Sequence of chain 1.B:
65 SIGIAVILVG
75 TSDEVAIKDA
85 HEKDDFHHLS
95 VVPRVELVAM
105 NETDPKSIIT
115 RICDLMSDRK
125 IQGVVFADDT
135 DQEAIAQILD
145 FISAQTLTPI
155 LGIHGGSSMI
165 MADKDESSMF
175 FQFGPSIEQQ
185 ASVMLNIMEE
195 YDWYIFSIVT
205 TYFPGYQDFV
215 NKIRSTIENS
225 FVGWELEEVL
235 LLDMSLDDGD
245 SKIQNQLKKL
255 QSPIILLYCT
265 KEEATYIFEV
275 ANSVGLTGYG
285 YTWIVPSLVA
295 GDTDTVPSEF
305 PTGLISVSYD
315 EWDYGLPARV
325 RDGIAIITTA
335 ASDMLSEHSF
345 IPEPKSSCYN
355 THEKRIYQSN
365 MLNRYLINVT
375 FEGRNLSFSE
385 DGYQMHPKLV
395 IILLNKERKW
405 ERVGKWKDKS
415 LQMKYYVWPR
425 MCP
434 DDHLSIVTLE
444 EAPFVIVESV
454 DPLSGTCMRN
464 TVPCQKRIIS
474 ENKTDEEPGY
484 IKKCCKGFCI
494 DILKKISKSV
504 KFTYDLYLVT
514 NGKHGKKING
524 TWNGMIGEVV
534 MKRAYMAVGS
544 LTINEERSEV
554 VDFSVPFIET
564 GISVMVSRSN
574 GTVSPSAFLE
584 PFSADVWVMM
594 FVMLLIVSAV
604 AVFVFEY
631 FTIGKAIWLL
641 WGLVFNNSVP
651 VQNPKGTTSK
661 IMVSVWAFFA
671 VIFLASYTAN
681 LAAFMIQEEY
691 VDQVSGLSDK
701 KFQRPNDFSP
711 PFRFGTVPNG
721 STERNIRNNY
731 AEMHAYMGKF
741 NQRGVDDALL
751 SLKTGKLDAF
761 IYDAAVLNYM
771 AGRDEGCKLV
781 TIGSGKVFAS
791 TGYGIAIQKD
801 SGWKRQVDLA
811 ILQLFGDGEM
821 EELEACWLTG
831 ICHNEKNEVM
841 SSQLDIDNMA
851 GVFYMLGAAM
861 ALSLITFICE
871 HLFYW

This protein binds this small molecule.
Small molecule (SMILES): CC(=O)N[C@H]1[C@H](O[C@H]2[C@H](O)[C@@H](NC(C)=O)CO[C@@H]2CO)O[C@H](CO)[C@@H](O)[C@@H]1O

Binding-site contacts:
Ligand atom C5 contacts residue HIS390 of chain 1.B at 4.0 Å.
Ligand atom C1 contacts residue ASN379 of chain 1.B at 1.4 Å.
Ligand atom C8 contacts residue NAG1 of chain 1.L at 3.2 Å.
Ligand atom C4 contacts residue ASN379 of chain 1.B at 4.2 Å.
Ligand atom N2 contacts residue ASN379 of chain 1.B at 2.9 Å (h-bond).
Ligand atom C1 contacts residue HIS390 of chain 1.B at 3.8 Å.
Ligand atom O6 contacts residue HIS390 of chain 1.B at 3.4 Å (h-bond).
Ligand atom C7 contacts residue ASN379 of chain 1.B at 3.1 Å.
Ligand atom C3 contacts residue ASN379 of chain 1.B at 3.8 Å.
Ligand atom C5 contacts residue ASN379 of chain 1.B at 3.7 Å.
Ligand atom C7 contacts residue NAG1 of chain 1.L at 4.2 Å.
Ligand atom N2 contacts residue ASN372 of chain 1.B at 4.2 Å.
Ligand atom C8 contacts residue THR374 of chain 1.B at 3.6 Å.
Ligand atom C2 contacts residue ASN379 of chain 1.B at 2.4 Å.
Ligand atom C6 contacts residue HIS390 of chain 1.B at 3.9 Å.
Ligand atom O5 contacts residue ASN379 of chain 1.B at 2.4 Å (h-bond).
Ligand atom C6 contacts residue NAG1 of chain 1.L at 4.5 Å.
Ligand atom C8 contacts residue ASN379 of chain 1.B at 4.3 Å.
Ligand atom O5 contacts residue HIS390 of chain 1.B at 3.0 Å (h-bond).
Ligand atom O3 contacts residue NAG1 of chain 1.L at 4.1 Å.
Ligand atom O5 contacts residue NAG1 of chain 1.L at 4.2 Å.
Ligand atom O7 contacts residue ASN379 of chain 1.B at 3.0 Å (h-bond).